Binding-site contacts:
Ligand atom C1 contacts residue LYS198 of chain 1.A at 4.0 Å.
Ligand atom C4 contacts residue THR194 of chain 1.A at 4.4 Å.
Ligand atom O2 contacts residue ALA180 of chain 1.A at 3.7 Å.
Ligand atom O4 contacts residue THR194 of chain 1.A at 3.8 Å.
Ligand atom O4 contacts residue GLN82 of chain 1.A at 2.9 Å (h-bond).
Ligand atom C3 contacts residue ASP178 of chain 1.A at 3.8 Å.
Ligand atom O2 contacts residue ASP178 of chain 1.A at 3.6 Å (salt-bridge).
Ligand atom C2 contacts residue ASP178 of chain 1.A at 4.3 Å.
Ligand atom O1 contacts residue LYS197 of chain 1.A at 3.8 Å.
Ligand atom C5 contacts residue LYS198 of chain 1.A at 4.2 Å.
Ligand atom C5 contacts residue GLN82 of chain 1.A at 4.0 Å.
Ligand atom O6 contacts residue LYS198 of chain 1.A at 3.8 Å.
Ligand atom O3 contacts residue ALA180 of chain 1.A at 3.6 Å.
Ligand atom O4 contacts residue THR196 of chain 1.A at 3.7 Å.
Ligand atom O5 contacts residue GLN141 of chain 1.A at 4.0 Å.
Ligand atom C6 contacts residue GLU80 of chain 1.A at 4.2 Å.
Ligand atom C6 contacts residue LYS198 of chain 1.A at 4.0 Å.
Ligand atom C3 contacts residue THR194 of chain 1.A at 3.1 Å.
Ligand atom O5 contacts residue LYS198 of chain 1.A at 3.3 Å.
Ligand atom O6 contacts residue GLU80 of chain 1.A at 3.9 Å.
Ligand atom O2 contacts residue VAL177 of chain 1.A at 4.2 Å.
Ligand atom O2 contacts residue THR194 of chain 1.A at 3.5 Å (h-bond).
Ligand atom O1 contacts residue GLN141 of chain 1.A at 2.5 Å (h-bond).
Ligand atom O5 contacts residue LYS197 of chain 1.A at 4.1 Å.
Ligand atom O4 contacts residue ASP178 of chain 1.A at 3.7 Å.
Ligand atom C3 contacts residue GLN82 of chain 1.A at 4.0 Å.
Ligand atom C6 contacts residue THR196 of chain 1.A at 3.5 Å.
Ligand atom O1 contacts residue LYS198 of chain 1.A at 4.0 Å.
Ligand atom O6 contacts residue THR196 of chain 1.A at 4.0 Å.
Ligand atom O3 contacts residue THR194 of chain 1.A at 2.7 Å (h-bond).
Ligand atom O3 contacts residue SER184 of chain 1.A at 3.8 Å.
Ligand atom C4 contacts residue THR196 of chain 1.A at 4.4 Å.
Ligand atom C3 contacts residue THR196 of chain 1.A at 4.4 Å.
Ligand atom C2 contacts residue THR194 of chain 1.A at 4.0 Å.
Ligand atom C5 contacts residue LYS197 of chain 1.A at 4.0 Å.
Ligand atom O3 contacts residue ASP178 of chain 1.A at 3.4 Å.
Ligand atom C4 contacts residue GLN82 of chain 1.A at 3.7 Å.
Ligand atom C6 contacts residue LYS197 of chain 1.A at 4.0 Å.
Ligand atom C1 contacts residue GLN141 of chain 1.A at 3.4 Å.
Ligand atom C5 contacts residue THR196 of chain 1.A at 3.8 Å.

Sequence of chain 1.A:
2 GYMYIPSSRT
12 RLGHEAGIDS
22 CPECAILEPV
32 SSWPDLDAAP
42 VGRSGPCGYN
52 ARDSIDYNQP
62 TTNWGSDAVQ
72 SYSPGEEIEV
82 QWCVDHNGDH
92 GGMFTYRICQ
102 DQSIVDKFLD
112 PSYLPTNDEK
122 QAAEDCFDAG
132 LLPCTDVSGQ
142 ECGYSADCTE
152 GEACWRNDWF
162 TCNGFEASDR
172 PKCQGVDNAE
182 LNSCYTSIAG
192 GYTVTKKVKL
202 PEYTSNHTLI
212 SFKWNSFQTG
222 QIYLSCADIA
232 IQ

The protein below binds the small molecule below.
Small molecule (SMILES): OC[C@H]1O[C@H](OC[C@H]2O[C@H](O[C@H]3[C@H](O)[C@@H](O)[C@@H](O[C@H]4[C@H](O)[C@@H](O)[C@@H](O)O[C@@H]4CO)O[C@@H]3CO)[C@H](O)[C@@H](O)[C@@H]2O)[C@H](O)[C@@H](O)[C@@H]1O